Sequence of chain 1.D:
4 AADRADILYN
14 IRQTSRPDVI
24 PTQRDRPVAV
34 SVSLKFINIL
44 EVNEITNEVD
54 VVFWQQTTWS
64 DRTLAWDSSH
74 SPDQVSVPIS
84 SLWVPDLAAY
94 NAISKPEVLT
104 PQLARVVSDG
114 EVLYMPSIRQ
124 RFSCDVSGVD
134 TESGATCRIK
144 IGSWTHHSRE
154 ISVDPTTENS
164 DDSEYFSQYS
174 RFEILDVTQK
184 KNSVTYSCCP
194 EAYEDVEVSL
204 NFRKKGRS

Binding-site contacts:
Ligand atom C10 contacts residue MET118 of chain 1.E at 3.7 Å (hydrophobic).
Ligand atom N11 contacts residue MET118 of chain 1.E at 3.8 Å.
Ligand atom N9 contacts residue TYR189 of chain 1.D at 3.8 Å.
Ligand atom C4 contacts residue TYR196 of chain 1.D at 4.1 Å (hydrophobic).
Ligand atom C8 contacts residue TYR196 of chain 1.D at 3.7 Å (hydrophobic).
Ligand atom N2 contacts residue MET118 of chain 1.E at 3.9 Å.
Ligand atom N14 contacts residue TYR189 of chain 1.D at 3.8 Å.
Ligand atom C10 contacts residue TYR189 of chain 1.D at 3.6 Å (hydrophobic).
Ligand atom C13 contacts residue TRP147 of chain 1.D at 3.8 Å (hydrophobic).
Ligand atom C5 contacts residue TYR196 of chain 1.D at 3.4 Å (hydrophobic).
Ligand atom CL7 contacts residue TYR117 of chain 1.E at 3.7 Å.
Ligand atom CL7 contacts residue ARG108 of chain 1.E at 3.3 Å.
Ligand atom C8 contacts residue TRP147 of chain 1.D at 3.4 Å (hydrophobic).
Ligand atom N14 contacts residue MET118 of chain 1.E at 3.5 Å (h-bond).
Ligand atom CL7 contacts residue MET118 of chain 1.E at 3.9 Å.
Ligand atom C12 contacts residue TYR189 of chain 1.D at 3.3 Å (hydrophobic).
Ligand atom C12 contacts residue TRP57 of chain 1.E at 3.7 Å (hydrophobic).
Ligand atom N15 contacts residue TYR189 of chain 1.D at 3.7 Å.
Ligand atom O16 contacts residue GLN59 of chain 1.E at 3.7 Å.
Ligand atom N2 contacts residue TRP147 of chain 1.D at 3.9 Å.
Ligand atom CL7 contacts residue LEU116 of chain 1.E at 2.8 Å.
Ligand atom O16 contacts residue TYR189 of chain 1.D at 3.6 Å.
Ligand atom O17 contacts residue CYS192 of chain 1.D at 4.0 Å.
Ligand atom C6 contacts residue ARG108 of chain 1.E at 3.9 Å.
Ligand atom C3 contacts residue TRP147 of chain 1.D at 3.2 Å (hydrophobic).
Ligand atom CL7 contacts residue LEU106 of chain 1.E at 3.7 Å.
Ligand atom O17 contacts residue CYS191 of chain 1.D at 3.0 Å (h-bond).
Ligand atom C13 contacts residue TYR189 of chain 1.D at 3.4 Å (hydrophobic).
Ligand atom N11 contacts residue TYR189 of chain 1.D at 3.3 Å.
Ligand atom O16 contacts residue MET118 of chain 1.E at 3.5 Å (h-bond).
Ligand atom N15 contacts residue MET118 of chain 1.E at 3.5 Å (h-bond).
Ligand atom C12 contacts residue TRP147 of chain 1.D at 3.6 Å (hydrophobic).
Ligand atom N15 contacts residue CYS191 of chain 1.D at 4.0 Å.
Ligand atom N9 contacts residue TRP147 of chain 1.D at 4.1 Å.
Ligand atom N11 contacts residue TRP57 of chain 1.E at 3.4 Å.
Ligand atom O17 contacts residue MET118 of chain 1.E at 3.6 Å.
Ligand atom CL7 contacts residue ALA107 of chain 1.E at 3.9 Å.
Ligand atom C4 contacts residue TRP147 of chain 1.D at 3.3 Å (hydrophobic).
Ligand atom C6 contacts residue LEU116 of chain 1.E at 3.7 Å (hydrophobic).
Ligand atom N2 contacts residue THR148 of chain 1.D at 4.0 Å.

A small-molecule ligand and the protein it binds are described below.
Small molecule (SMILES): O=[N+]([O-])/N=C1\NCCN1Cc1ccc(Cl)nc1

Sequence of chain 1.E:
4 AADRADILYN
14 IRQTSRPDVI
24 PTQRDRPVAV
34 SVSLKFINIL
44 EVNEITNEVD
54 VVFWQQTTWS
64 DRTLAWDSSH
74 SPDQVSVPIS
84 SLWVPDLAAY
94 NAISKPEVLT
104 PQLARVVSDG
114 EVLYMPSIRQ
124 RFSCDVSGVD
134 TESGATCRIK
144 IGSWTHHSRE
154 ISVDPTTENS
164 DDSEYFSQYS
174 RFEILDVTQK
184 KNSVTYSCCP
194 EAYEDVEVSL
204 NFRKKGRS